The protein below binds the small molecule below.
Small molecule (SMILES): C=C(CC/C=C\C=C\C[C@H](C)CC(=O)C[C@@H](O)CNC(=O)[C@H](C)[C@@H](C)OC(N)=O)C[C@@H](C)C/C(C)=C/C(=O)O

Binding-site contacts:
Ligand atom C11 contacts residue SER202 of chain 1.F at 3.3 Å.
Ligand atom O29 contacts residue NDP1 of chain 1.S at 3.4 Å.
Ligand atom N28 contacts residue PHE101 of chain 1.F at 3.5 Å.
Ligand atom C06 contacts residue VAL206 of chain 1.F at 3.5 Å (hydrophobic).
Ligand atom O38 contacts residue TYR162 of chain 1.F at 2.5 Å (h-bond).
Ligand atom C05 contacts residue VAL206 of chain 1.F at 3.5 Å (hydrophobic).
Ligand atom C33 contacts residue NDP1 of chain 1.S at 3.5 Å.
Ligand atom C37 contacts residue NDP1 of chain 1.S at 3.2 Å.
Ligand atom C12 contacts residue SER202 of chain 1.F at 3.3 Å.
Ligand atom O39 contacts residue NDP1 of chain 1.S at 2.8 Å.
Ligand atom C32 contacts residue TYR152 of chain 1.F at 3.6 Å (hydrophobic).
Ligand atom C27 contacts residue NDP1 of chain 1.S at 3.6 Å.
Ligand atom C05 contacts residue ASN161 of chain 1.F at 3.7 Å.
Ligand atom C16 contacts residue ALA102 of chain 1.F at 3.7 Å (hydrophobic).
Ligand atom C10 contacts residue SER202 of chain 1.F at 3.9 Å.
Ligand atom C13 contacts residue ALA102 of chain 1.F at 3.9 Å (hydrophobic).
Ligand atom C16 contacts residue PHE101 of chain 1.F at 3.7 Å (hydrophobic).
Ligand atom O38 contacts residue NDP1 of chain 1.S at 2.7 Å (h-bond).
Ligand atom O14 contacts residue ALA102 of chain 1.F at 2.9 Å (h-bond).
Ligand atom C27 contacts residue SER202 of chain 1.F at 3.6 Å.
Ligand atom C30 contacts residue TYR162 of chain 1.F at 3.4 Å (hydrophobic).
Ligand atom C01 contacts residue GLN160 of chain 1.F at 3.4 Å.
Ligand atom C07 contacts residue VAL206 of chain 1.F at 3.9 Å (hydrophobic).
Ligand atom C34 contacts residue NDP1 of chain 1.S at 3.4 Å.
Ligand atom C15 contacts residue SER202 of chain 1.F at 3.7 Å.
Ligand atom O26 contacts residue SER202 of chain 1.F at 3.5 Å (h-bond).
Ligand atom C25 contacts residue NDP1 of chain 1.S at 3.2 Å.
Ligand atom O38 contacts residue LYS169 of chain 1.F at 3.8 Å.
Ligand atom C36 contacts residue NDP1 of chain 1.S at 3.4 Å.
Ligand atom O17 contacts residue ALA102 of chain 1.F at 3.0 Å (h-bond).
Ligand atom C08 contacts residue LEU107 of chain 1.F at 3.8 Å (hydrophobic).
Ligand atom C13 contacts residue SER202 of chain 1.F at 3.7 Å.
Ligand atom N28 contacts residue SER202 of chain 1.F at 3.1 Å (h-bond).
Ligand atom C35 contacts residue NDP1 of chain 1.S at 3.5 Å.
Ligand atom C30 contacts residue TYR152 of chain 1.F at 3.7 Å (hydrophobic).
Ligand atom C37 contacts residue TYR162 of chain 1.F at 3.4 Å (hydrophobic).
Ligand atom O17 contacts residue MET104 of chain 1.F at 3.4 Å.
Ligand atom N28 contacts residue ALA100 of chain 1.F at 3.1 Å (h-bond).
Ligand atom C36 contacts residue TYR162 of chain 1.F at 3.4 Å (hydrophobic).
Ligand atom O14 contacts residue PHE101 of chain 1.F at 3.7 Å.

Sequence of chain 1.F:
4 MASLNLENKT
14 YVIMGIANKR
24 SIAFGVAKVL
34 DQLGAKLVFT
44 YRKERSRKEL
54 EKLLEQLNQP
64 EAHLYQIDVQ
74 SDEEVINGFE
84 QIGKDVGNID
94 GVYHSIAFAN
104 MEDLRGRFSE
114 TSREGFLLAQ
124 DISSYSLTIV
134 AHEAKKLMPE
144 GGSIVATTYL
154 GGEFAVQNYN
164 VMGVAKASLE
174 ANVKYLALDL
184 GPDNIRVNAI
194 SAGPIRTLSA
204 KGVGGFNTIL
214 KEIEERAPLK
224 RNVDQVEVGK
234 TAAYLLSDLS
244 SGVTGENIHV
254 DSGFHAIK